Sequence of chain 1.D:
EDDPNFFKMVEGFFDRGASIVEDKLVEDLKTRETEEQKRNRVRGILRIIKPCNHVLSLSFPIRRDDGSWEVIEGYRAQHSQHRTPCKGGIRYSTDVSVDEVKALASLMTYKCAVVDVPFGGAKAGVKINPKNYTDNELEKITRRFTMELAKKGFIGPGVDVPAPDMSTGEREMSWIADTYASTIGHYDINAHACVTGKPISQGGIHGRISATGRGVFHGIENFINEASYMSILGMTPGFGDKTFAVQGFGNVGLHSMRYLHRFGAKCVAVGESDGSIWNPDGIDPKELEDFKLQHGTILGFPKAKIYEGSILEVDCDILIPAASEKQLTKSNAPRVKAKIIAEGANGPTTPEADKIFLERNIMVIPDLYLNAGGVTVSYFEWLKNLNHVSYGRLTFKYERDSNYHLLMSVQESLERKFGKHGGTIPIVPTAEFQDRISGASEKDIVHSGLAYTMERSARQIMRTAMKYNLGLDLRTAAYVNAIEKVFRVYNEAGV

Binding-site contacts:
Ligand atom CAT contacts residue ILE187 of chain 1.F at 3.4 Å (hydrophobic).
Ligand atom CLAD contacts residue H3P1 of chain 1.W at 4.1 Å.
Ligand atom CAI contacts residue THR186 of chain 1.F at 3.2 Å.
Ligand atom CAJ contacts residue ILE187 of chain 1.D at 3.4 Å (hydrophobic).
Ligand atom CAJ contacts residue THR186 of chain 1.D at 3.6 Å.
Ligand atom CAJ contacts residue TYR190 of chain 1.D at 4.1 Å (hydrophobic).
Ligand atom CAT contacts residue THR186 of chain 1.F at 3.8 Å.
Ligand atom CAK contacts residue ILE187 of chain 1.F at 3.2 Å (hydrophobic).
Ligand atom CAL contacts residue THR186 of chain 1.F at 3.4 Å.
Ligand atom OAB contacts residue H3P1 of chain 1.W at 3.6 Å.
Ligand atom CLAD contacts residue ILE187 of chain 1.D at 3.3 Å.
Ligand atom CAO contacts residue ILE187 of chain 1.D at 4.2 Å (hydrophobic).
Ligand atom CLAE contacts residue TYR190 of chain 1.F at 3.3 Å.
Ligand atom CAN contacts residue ILE187 of chain 1.F at 4.1 Å (hydrophobic).
Ligand atom CLAC contacts residue MET150 of chain 1.D at 3.2 Å.
Ligand atom CAP contacts residue THR186 of chain 1.F at 3.7 Å.
Ligand atom CLAF contacts residue LYS154 of chain 1.F at 3.7 Å.
Ligand atom CLAF contacts residue HIS189 of chain 1.D at 3.4 Å.
Ligand atom CAU contacts residue ILE187 of chain 1.F at 4.2 Å (hydrophobic).
Ligand atom CLAC contacts residue THR186 of chain 1.F at 4.1 Å.
Ligand atom CAN contacts residue THR186 of chain 1.F at 3.4 Å.
Ligand atom CLAH contacts residue THR186 of chain 1.D at 4.0 Å.
Ligand atom OAA contacts residue ILE187 of chain 1.D at 3.9 Å.
Ligand atom CAM contacts residue ILE187 of chain 1.D at 3.2 Å (hydrophobic).
Ligand atom OAA contacts residue THR186 of chain 1.F at 4.1 Å.
Ligand atom CLAC contacts residue ILE187 of chain 1.D at 3.7 Å.
Ligand atom CAR contacts residue ILE187 of chain 1.F at 3.5 Å (hydrophobic).
Ligand atom CLAG contacts residue ILE187 of chain 1.F at 3.3 Å.
Ligand atom CLAE contacts residue HIS189 of chain 1.F at 4.2 Å.
Ligand atom CAO contacts residue THR186 of chain 1.D at 3.2 Å.
Ligand atom CLAF contacts residue TYR190 of chain 1.D at 4.2 Å.
Ligand atom CAS contacts residue THR186 of chain 1.D at 3.7 Å.
Ligand atom CLAE contacts residue THR186 of chain 1.F at 4.1 Å.
Ligand atom CAP contacts residue ILE187 of chain 1.F at 3.8 Å (hydrophobic).
Ligand atom CLAF contacts residue THR186 of chain 1.D at 3.5 Å.
Ligand atom CAQ contacts residue ILE187 of chain 1.D at 3.9 Å (hydrophobic).
Ligand atom CLAH contacts residue ILE187 of chain 1.F at 3.7 Å.
Ligand atom CLAC contacts residue LYS154 of chain 1.D at 4.0 Å.
Ligand atom OAA contacts residue ILE187 of chain 1.F at 3.9 Å.
Ligand atom CAR contacts residue THR186 of chain 1.F at 3.7 Å.

A protein and the small-molecule ligand that binds it are described below.
Small molecule (SMILES): Oc1c(Cl)cc(Cl)c(Cl)c1Cc1c(O)c(Cl)cc(Cl)c1Cl

Sequence of chain 1.F:
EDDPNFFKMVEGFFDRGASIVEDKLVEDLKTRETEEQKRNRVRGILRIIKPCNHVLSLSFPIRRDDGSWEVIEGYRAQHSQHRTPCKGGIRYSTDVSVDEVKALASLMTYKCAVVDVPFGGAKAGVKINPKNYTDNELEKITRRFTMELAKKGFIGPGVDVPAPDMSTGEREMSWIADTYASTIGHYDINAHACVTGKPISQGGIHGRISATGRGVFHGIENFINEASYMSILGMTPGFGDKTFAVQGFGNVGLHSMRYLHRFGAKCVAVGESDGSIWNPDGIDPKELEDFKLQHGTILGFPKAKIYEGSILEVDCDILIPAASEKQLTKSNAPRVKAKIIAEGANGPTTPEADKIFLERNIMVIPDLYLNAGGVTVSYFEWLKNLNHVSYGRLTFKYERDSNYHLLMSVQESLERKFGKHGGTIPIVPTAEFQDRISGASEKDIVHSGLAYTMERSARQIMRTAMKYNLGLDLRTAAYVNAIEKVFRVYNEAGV